The small molecule below binds the protein below.
Small molecule (SMILES): CCC(=O)NCCCNc1nc(=O)c2ncn([C@@H]3O[C@H](COP(=O)(O)OP(=O)(O)NP(=O)(O)O)[C@@H](O)[C@H]3O)c2[nH]1

Sequence of chain 1.A:
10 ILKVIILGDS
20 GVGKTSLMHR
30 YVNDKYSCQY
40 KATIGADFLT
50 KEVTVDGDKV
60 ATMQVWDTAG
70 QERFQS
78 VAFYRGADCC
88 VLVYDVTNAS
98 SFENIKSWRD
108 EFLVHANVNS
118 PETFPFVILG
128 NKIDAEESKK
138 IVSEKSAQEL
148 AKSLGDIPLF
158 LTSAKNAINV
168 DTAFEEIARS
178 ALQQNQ

Binding-site contacts:
Ligand atom O2' contacts residue CYS37 of chain 1.A at 3.2 Å (h-bond).
Ligand atom O3A contacts residue GLY22 of chain 1.A at 3.2 Å (h-bond).
Ligand atom PB contacts residue MG1 of chain 1.F at 3.1 Å.
Ligand atom O3G contacts residue TYR39 of chain 1.A at 2.9 Å (h-bond).
Ligand atom O1B contacts residue LYS23 of chain 1.A at 2.6 Å (salt-bridge).
Ligand atom O1G contacts residue THR42 of chain 1.A at 2.7 Å (h-bond).
Ligand atom O5' contacts residue SER25 of chain 1.A at 3.5 Å (h-bond).
Ligand atom O2' contacts residue SER36 of chain 1.A at 3.4 Å (h-bond).
Ligand atom O4' contacts residue LYS129 of chain 1.A at 3.0 Å (salt-bridge).
Ligand atom N7 contacts residue ASN128 of chain 1.A at 3.3 Å (h-bond).
Ligand atom CAN contacts residue CYS37 of chain 1.A at 2.9 Å (hydrophobic).
Ligand atom N3B contacts residue MG1 of chain 1.F at 3.3 Å.
Ligand atom C8 contacts residue SER25 of chain 1.A at 3.1 Å.
Ligand atom O2' contacts residue TYR35 of chain 1.A at 2.9 Å (h-bond).
Ligand atom O3' contacts residue CYS37 of chain 1.A at 3.4 Å (h-bond).
Ligand atom N2 contacts residue ASP131 of chain 1.A at 2.9 Å (salt-bridge).
Ligand atom O1A contacts residue GLY22 of chain 1.A at 3.4 Å.
Ligand atom O2B contacts residue THR24 of chain 1.A at 2.7 Å (h-bond).
Ligand atom PG contacts residue MG1 of chain 1.F at 3.2 Å.
Ligand atom O1G contacts residue MG1 of chain 1.F at 2.0 Å.
Ligand atom O1B contacts residue GLY22 of chain 1.A at 3.2 Å (h-bond).
Ligand atom O6 contacts residue LYS162 of chain 1.A at 3.2 Å (salt-bridge).
Ligand atom OAB contacts residue LYS162 of chain 1.A at 3.1 Å (salt-bridge).
Ligand atom O6 contacts residue ASN128 of chain 1.A at 3.5 Å (h-bond).
Ligand atom O1B contacts residue VAL21 of chain 1.A at 3.5 Å (h-bond).
Ligand atom O6 contacts residue ALA161 of chain 1.A at 2.9 Å (h-bond).
Ligand atom O1A contacts residue THR24 of chain 1.A at 3.4 Å (h-bond).
Ligand atom C5' contacts residue GLY20 of chain 1.A at 3.5 Å.
Ligand atom N3B contacts residue GLY20 of chain 1.A at 3.2 Å (h-bond).
Ligand atom O2B contacts residue MG1 of chain 1.F at 2.0 Å.
Ligand atom O2A contacts residue TYR39 of chain 1.A at 3.5 Å.
Ligand atom O2G contacts residue LYS23 of chain 1.A at 2.6 Å (salt-bridge).
Ligand atom O1A contacts residue SER25 of chain 1.A at 2.7 Å (h-bond).
Ligand atom CAA contacts residue CYS37 of chain 1.A at 1.6 Å (hydrophobic).
Ligand atom O3G contacts residue SER19 of chain 1.A at 2.7 Å (h-bond).
Ligand atom O4' contacts residue GLY20 of chain 1.A at 3.5 Å (h-bond).
Ligand atom O6 contacts residue SER160 of chain 1.A at 3.5 Å.
Ligand atom N1 contacts residue ASP131 of chain 1.A at 2.7 Å (salt-bridge).
Ligand atom O2G contacts residue GLY69 of chain 1.A at 3.0 Å (h-bond).
Ligand atom O2G contacts residue SER19 of chain 1.A at 3.4 Å.